This protein binds this small molecule.
Small molecule (SMILES): N#Cc1cc(Cl)cc(Oc2c(Br)ccc(CNC(=O)c3[nH]c(N)nc3Cl)c2F)c1

Binding-site contacts:
Ligand atom C21 contacts residue TYR191 of chain 1.A at 3.5 Å (hydrophobic).
Ligand atom CL contacts residue PHE230 of chain 1.A at 3.7 Å.
Ligand atom N26 contacts residue VAL111 of chain 1.A at 3.7 Å.
Ligand atom C25 contacts residue TRP232 of chain 1.A at 3.7 Å (hydrophobic).
Ligand atom N07 contacts residue VAL109 of chain 1.A at 3.4 Å.
Ligand atom O18 contacts residue VAL109 of chain 1.A at 3.1 Å.
Ligand atom C17 contacts residue VAL109 of chain 1.A at 3.5 Å (hydrophobic).
Ligand atom BR contacts residue TYR191 of chain 1.A at 3.4 Å.
Ligand atom C25 contacts residue TYR191 of chain 1.A at 3.7 Å (hydrophobic).
Ligand atom BR contacts residue VAL192 of chain 1.A at 3.7 Å.
Ligand atom C08 contacts residue VAL109 of chain 1.A at 3.5 Å (hydrophobic).
Ligand atom N01 contacts residue LYS106 of chain 1.A at 3.6 Å (salt-bridge).
Ligand atom N26 contacts residue PHE230 of chain 1.A at 3.6 Å.
Ligand atom BR contacts residue TYR184 of chain 1.A at 3.6 Å.
Ligand atom N01 contacts residue SER108 of chain 1.A at 3.8 Å.
Ligand atom O09 contacts residue LYS106 of chain 1.A at 2.8 Å (salt-bridge).
Ligand atom C23 contacts residue TYR191 of chain 1.A at 3.4 Å (hydrophobic).
Ligand atom C24 contacts residue LEU237 of chain 1.A at 3.5 Å (hydrophobic).
Ligand atom C19 contacts residue TYR191 of chain 1.A at 3.4 Å (hydrophobic).
Ligand atom C23 contacts residue LEU237 of chain 1.A at 3.4 Å (hydrophobic).
Ligand atom N10 contacts residue TYR321 of chain 1.A at 3.4 Å (h-bond).
Ligand atom C11 contacts residue TYR321 of chain 1.A at 3.2 Å (hydrophobic).
Ligand atom O18 contacts residue TYR191 of chain 1.A at 3.6 Å.
Ligand atom CL contacts residue HIS238 of chain 1.A at 3.4 Å.
Ligand atom C24 contacts residue TYR191 of chain 1.A at 3.6 Å (hydrophobic).
Ligand atom C23 contacts residue TRP232 of chain 1.A at 3.7 Å (hydrophobic).
Ligand atom C02 contacts residue LYS106 of chain 1.A at 3.5 Å.
Ligand atom O09 contacts residue LYS105 of chain 1.A at 3.6 Å.
Ligand atom C27 contacts residue TYR191 of chain 1.A at 3.6 Å (hydrophobic).
Ligand atom O09 contacts residue VAL109 of chain 1.A at 3.6 Å.
Ligand atom C21 contacts residue LEU237 of chain 1.A at 3.7 Å (hydrophobic).
Ligand atom BR contacts residue GLY193 of chain 1.A at 3.6 Å.
Ligand atom N01 contacts residue LYS107 of chain 1.A at 2.7 Å (salt-bridge).
Ligand atom CL contacts residue LEU237 of chain 1.A at 3.5 Å.
Ligand atom N03 contacts residue PRO239 of chain 1.A at 3.5 Å.
Ligand atom C13 contacts residue LYS104 of chain 1.A at 3.3 Å.
Ligand atom C06 contacts residue VAL109 of chain 1.A at 3.3 Å (hydrophobic).
Ligand atom N07 contacts residue LYS106 of chain 1.A at 2.7 Å (salt-bridge).
Ligand atom N26 contacts residue TRP232 of chain 1.A at 3.6 Å.
Ligand atom C04 contacts residue PRO239 of chain 1.A at 3.5 Å (hydrophobic).

Sequence of chain 1.A:
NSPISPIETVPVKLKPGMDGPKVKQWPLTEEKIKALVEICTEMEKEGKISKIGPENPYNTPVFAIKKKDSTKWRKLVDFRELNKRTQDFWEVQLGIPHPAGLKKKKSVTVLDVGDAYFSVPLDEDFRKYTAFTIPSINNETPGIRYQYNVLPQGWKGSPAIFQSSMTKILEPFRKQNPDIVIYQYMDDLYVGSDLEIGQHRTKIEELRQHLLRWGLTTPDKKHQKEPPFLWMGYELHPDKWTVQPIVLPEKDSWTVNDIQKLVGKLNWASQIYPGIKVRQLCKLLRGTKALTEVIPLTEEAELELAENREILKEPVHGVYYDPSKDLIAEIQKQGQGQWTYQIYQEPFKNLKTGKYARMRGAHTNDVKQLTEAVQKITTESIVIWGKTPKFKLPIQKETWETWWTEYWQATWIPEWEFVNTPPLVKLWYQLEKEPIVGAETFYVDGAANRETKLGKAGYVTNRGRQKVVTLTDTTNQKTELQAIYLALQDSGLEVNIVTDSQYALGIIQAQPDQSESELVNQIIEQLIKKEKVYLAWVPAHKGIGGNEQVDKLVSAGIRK